Sequence of chain 1.D:
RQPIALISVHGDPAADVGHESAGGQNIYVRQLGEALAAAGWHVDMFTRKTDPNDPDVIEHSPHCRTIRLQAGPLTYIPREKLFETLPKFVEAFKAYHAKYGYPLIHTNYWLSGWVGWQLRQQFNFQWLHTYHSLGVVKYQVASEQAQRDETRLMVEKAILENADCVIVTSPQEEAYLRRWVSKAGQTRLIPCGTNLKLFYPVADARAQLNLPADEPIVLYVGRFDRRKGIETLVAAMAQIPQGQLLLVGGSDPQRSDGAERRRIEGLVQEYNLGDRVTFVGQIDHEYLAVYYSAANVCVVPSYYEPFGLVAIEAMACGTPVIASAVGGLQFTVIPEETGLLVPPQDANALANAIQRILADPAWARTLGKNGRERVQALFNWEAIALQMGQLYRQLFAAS

Binding-site contacts:
Ligand atom O2 contacts residue ARG256 of chain 1.D at 3.0 Å (salt-bridge).
Ligand atom O1P contacts residue TYR138 of chain 1.D at 3.6 Å (h-bond).
Ligand atom O3 contacts residue UDP1 of chain 1.Y at 3.3 Å (h-bond).
Ligand atom O3 contacts residue GLU334 of chain 1.D at 2.8 Å (salt-bridge).
Ligand atom C4 contacts residue PHE336 of chain 1.D at 3.2 Å (hydrophobic).
Ligand atom O2 contacts residue HIS161 of chain 1.D at 3.5 Å (h-bond).
Ligand atom O4 contacts residue PHE336 of chain 1.D at 2.7 Å (h-bond).
Ligand atom O5 contacts residue HIS161 of chain 1.D at 2.8 Å.
Ligand atom O1P contacts residue ARG181 of chain 1.D at 3.1 Å (salt-bridge).
Ligand atom C6 contacts residue SER162 of chain 1.D at 3.6 Å.
Ligand atom C3 contacts residue UDP1 of chain 1.Y at 3.2 Å.
Ligand atom C5 contacts residue ARG252 of chain 1.D at 3.4 Å.
Ligand atom O2P contacts residue TYR333 of chain 1.D at 2.9 Å (h-bond).
Ligand atom O5 contacts residue ARG256 of chain 1.D at 3.5 Å (salt-bridge).
Ligand atom O3 contacts residue PRO335 of chain 1.D at 3.0 Å (h-bond).
Ligand atom O1 contacts residue ALA51 of chain 1.D at 3.4 Å (h-bond).
Ligand atom O3 contacts residue GLN54 of chain 1.D at 3.4 Å (h-bond).
Ligand atom O3P contacts residue ARG108 of chain 1.D at 2.6 Å (salt-bridge).
Ligand atom C6 contacts residue HIS161 of chain 1.D at 3.1 Å.
Ligand atom C4 contacts residue UDP1 of chain 1.Y at 3.5 Å.
Ligand atom O4 contacts residue LEU338 of chain 1.D at 3.7 Å.
Ligand atom C4 contacts residue PRO335 of chain 1.D at 3.5 Å (hydrophobic).
Ligand atom C1 contacts residue HIS161 of chain 1.D at 2.8 Å.
Ligand atom O1 contacts residue GLY53 of chain 1.D at 3.0 Å (h-bond).
Ligand atom O1 contacts residue GLN54 of chain 1.D at 3.0 Å (h-bond).
Ligand atom P contacts residue ARG108 of chain 1.D at 3.5 Å.
Ligand atom O1P contacts residue SER162 of chain 1.D at 2.9 Å (h-bond).
Ligand atom O4 contacts residue ARG252 of chain 1.D at 3.6 Å.
Ligand atom O3P contacts residue LYS167 of chain 1.D at 3.6 Å.
Ligand atom O6 contacts residue ARG108 of chain 1.D at 3.1 Å (salt-bridge).
Ligand atom O6 contacts residue HIS161 of chain 1.D at 2.7 Å (h-bond).
Ligand atom C1 contacts residue UDP1 of chain 1.Y at 2.8 Å.
Ligand atom O5 contacts residue UDP1 of chain 1.Y at 3.2 Å (h-bond).
Ligand atom O3 contacts residue PHE336 of chain 1.D at 3.0 Å (h-bond).
Ligand atom O1 contacts residue UDP1 of chain 1.Y at 3.3 Å (h-bond).
Ligand atom O1 contacts residue GLY52 of chain 1.D at 3.5 Å.
Ligand atom C2 contacts residue HIS161 of chain 1.D at 2.8 Å.
Ligand atom O2 contacts residue UDP1 of chain 1.Y at 2.9 Å (h-bond).
Ligand atom O4 contacts residue UDP1 of chain 1.Y at 2.8 Å (h-bond).
Ligand atom O2P contacts residue ARG256 of chain 1.D at 3.3 Å (salt-bridge).

The small molecule below binds the protein below.
Small molecule (SMILES): O=P(O)(O)OC[C@H]1O[C@@](CO)(O[C@H]2O[C@H](CO)[C@@H](O)[C@H](O)[C@H]2O)[C@@H](O)[C@@H]1O